This protein binds this small molecule.
Small molecule (SMILES): CC(=O)N[C@H]1[C@H](O[C@H]2[C@H](O)[C@@H](NC(C)=O)CO[C@@H]2CO)O[C@H](CO)[C@@H](O)[C@@H]1O

Sequence of chain 17.A:
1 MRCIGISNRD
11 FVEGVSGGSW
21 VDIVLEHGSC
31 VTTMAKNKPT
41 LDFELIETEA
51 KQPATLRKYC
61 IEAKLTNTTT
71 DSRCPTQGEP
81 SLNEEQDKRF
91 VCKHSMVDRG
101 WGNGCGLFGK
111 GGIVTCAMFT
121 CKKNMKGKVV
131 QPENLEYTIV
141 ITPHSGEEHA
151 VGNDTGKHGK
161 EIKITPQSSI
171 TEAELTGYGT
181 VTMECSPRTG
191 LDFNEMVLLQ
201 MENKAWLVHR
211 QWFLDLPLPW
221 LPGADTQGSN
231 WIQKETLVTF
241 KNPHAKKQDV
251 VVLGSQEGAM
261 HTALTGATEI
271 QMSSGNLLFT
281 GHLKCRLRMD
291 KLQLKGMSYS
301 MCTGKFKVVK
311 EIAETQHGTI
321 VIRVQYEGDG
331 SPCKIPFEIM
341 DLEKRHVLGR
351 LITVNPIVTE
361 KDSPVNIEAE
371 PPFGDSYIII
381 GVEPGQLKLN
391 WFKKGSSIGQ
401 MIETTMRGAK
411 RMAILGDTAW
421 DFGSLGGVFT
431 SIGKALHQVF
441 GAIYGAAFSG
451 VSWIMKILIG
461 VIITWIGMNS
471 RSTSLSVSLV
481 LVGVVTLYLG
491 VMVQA

Binding-site contacts:
Ligand atom C1 contacts residue HIS149 of chain 17.A at 3.6 Å.
Ligand atom C4 contacts residue HIS149 of chain 17.A at 3.7 Å.
Ligand atom O6 contacts residue HIS149 of chain 17.A at 3.5 Å.
Ligand atom O6 contacts residue HIS158 of chain 17.A at 3.5 Å.
Ligand atom O5 contacts residue HIS149 of chain 17.A at 3.6 Å (h-bond).
Ligand atom O5 contacts residue GLY156 of chain 17.A at 4.1 Å.
Ligand atom C5 contacts residue HIS158 of chain 17.A at 4.0 Å.
Ligand atom C7 contacts residue HIS149 of chain 17.A at 4.3 Å.
Ligand atom C2 contacts residue HIS149 of chain 17.A at 3.4 Å.
Ligand atom O5 contacts residue HIS158 of chain 17.A at 3.2 Å.
Ligand atom O5 contacts residue THR155 of chain 17.A at 3.9 Å.
Ligand atom O5 contacts residue ASN153 of chain 17.A at 2.3 Å (h-bond).
Ligand atom N2 contacts residue HIS149 of chain 17.A at 4.2 Å.
Ligand atom C5 contacts residue HIS149 of chain 17.A at 4.2 Å.
Ligand atom C7 contacts residue ASN153 of chain 17.A at 4.1 Å.
Ligand atom O3 contacts residue HIS149 of chain 17.A at 4.2 Å.
Ligand atom C8 contacts residue GLY102 of chain 28.A at 3.5 Å.
Ligand atom C6 contacts residue GLY156 of chain 17.A at 3.8 Å.
Ligand atom C8 contacts residue ASN153 of chain 17.A at 4.5 Å.
Ligand atom C1 contacts residue HIS158 of chain 17.A at 4.2 Å.
Ligand atom C5 contacts residue ASN153 of chain 17.A at 3.6 Å.
Ligand atom C2 contacts residue ASN153 of chain 17.A at 2.5 Å.
Ligand atom C3 contacts residue HIS149 of chain 17.A at 4.3 Å.
Ligand atom C5 contacts residue GLY156 of chain 17.A at 4.1 Å.
Ligand atom C1 contacts residue ASN153 of chain 17.A at 1.4 Å.
Ligand atom C1 contacts residue THR155 of chain 17.A at 3.9 Å.
Ligand atom O7 contacts residue HIS149 of chain 17.A at 3.3 Å.
Ligand atom C3 contacts residue ASN153 of chain 17.A at 3.9 Å.
Ligand atom C4 contacts residue ASN153 of chain 17.A at 4.2 Å.
Ligand atom C6 contacts residue HIS158 of chain 17.A at 3.6 Å.
Ligand atom N2 contacts residue ASN153 of chain 17.A at 3.1 Å (h-bond).

Sequence of chain 28.A:
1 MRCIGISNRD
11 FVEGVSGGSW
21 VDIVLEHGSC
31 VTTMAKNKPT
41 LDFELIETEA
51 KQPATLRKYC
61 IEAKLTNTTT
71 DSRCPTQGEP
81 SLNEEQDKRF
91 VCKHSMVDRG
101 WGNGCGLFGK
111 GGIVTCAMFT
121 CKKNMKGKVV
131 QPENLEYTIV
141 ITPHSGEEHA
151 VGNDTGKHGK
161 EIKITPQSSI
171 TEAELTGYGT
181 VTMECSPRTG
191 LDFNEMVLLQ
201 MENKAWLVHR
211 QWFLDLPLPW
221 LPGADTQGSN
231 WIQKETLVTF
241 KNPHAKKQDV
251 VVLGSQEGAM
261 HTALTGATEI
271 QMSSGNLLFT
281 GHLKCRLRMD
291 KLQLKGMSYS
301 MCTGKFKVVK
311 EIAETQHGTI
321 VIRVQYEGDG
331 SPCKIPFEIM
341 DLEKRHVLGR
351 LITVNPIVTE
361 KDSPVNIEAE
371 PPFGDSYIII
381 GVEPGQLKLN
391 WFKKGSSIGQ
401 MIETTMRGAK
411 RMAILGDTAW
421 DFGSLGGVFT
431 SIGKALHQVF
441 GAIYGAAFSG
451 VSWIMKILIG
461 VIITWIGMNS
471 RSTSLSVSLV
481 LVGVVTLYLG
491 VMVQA